Sequence of chain 1.C:
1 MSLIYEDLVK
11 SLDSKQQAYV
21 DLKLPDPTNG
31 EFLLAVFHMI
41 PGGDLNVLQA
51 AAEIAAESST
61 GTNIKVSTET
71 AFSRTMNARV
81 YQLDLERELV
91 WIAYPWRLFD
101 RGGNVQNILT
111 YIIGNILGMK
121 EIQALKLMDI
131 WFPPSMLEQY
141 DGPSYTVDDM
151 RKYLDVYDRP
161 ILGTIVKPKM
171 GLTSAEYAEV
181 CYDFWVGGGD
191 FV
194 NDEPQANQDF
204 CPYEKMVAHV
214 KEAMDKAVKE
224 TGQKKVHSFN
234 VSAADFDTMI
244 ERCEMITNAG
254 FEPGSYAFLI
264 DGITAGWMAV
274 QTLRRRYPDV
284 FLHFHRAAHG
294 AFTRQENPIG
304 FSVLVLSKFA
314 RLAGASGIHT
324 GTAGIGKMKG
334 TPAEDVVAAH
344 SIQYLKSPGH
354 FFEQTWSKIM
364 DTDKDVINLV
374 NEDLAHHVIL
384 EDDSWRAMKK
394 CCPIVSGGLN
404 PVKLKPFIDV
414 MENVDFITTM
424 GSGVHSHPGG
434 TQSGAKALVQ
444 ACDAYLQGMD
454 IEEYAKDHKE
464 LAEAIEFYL

Sequence of chain 1.D:
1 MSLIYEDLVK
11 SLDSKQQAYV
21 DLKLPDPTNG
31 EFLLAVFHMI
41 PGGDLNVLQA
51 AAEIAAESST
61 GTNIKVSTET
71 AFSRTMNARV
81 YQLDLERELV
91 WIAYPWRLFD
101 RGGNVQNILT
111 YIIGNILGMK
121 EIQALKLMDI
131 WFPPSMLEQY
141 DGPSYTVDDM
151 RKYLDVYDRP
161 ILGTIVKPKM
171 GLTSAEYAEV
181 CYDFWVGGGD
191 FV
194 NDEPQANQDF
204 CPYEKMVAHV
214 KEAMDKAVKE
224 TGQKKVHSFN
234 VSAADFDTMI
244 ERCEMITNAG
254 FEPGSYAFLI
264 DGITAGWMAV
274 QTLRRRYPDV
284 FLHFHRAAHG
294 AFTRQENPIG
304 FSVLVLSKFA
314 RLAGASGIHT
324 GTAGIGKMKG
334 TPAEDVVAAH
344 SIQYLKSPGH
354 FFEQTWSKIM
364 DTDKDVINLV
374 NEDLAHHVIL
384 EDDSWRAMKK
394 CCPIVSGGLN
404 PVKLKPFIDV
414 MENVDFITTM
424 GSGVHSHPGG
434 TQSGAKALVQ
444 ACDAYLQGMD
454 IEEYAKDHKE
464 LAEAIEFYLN

A small-molecule ligand and the protein it binds are described below.
Small molecule (SMILES): O=C(O)[C@@](O)(COP(=O)(O)O)[C@H](O)[C@H](O)COP(=O)(O)O

Binding-site contacts:
Ligand atom C5 contacts residue ASN115 of chain 1.C at 3.6 Å.
Ligand atom O7 contacts residue LYS169 of chain 1.D at 2.9 Å (salt-bridge).
Ligand atom O3 contacts residue KCX193 of chain 1.D at 3.0 Å (h-bond).
Ligand atom O2 contacts residue MG1 of chain 1.S at 2.2 Å.
Ligand atom O7 contacts residue ASN115 of chain 1.C at 3.2 Å (h-bond).
Ligand atom O7 contacts residue LYS167 of chain 1.D at 2.9 Å (salt-bridge).
Ligand atom O1P contacts residue LYS330 of chain 1.D at 2.7 Å (salt-bridge).
Ligand atom C2 contacts residue MG1 of chain 1.S at 2.9 Å.
Ligand atom O2 contacts residue ASP195 of chain 1.D at 3.2 Å (salt-bridge).
Ligand atom O1P contacts residue GLY401 of chain 1.D at 3.0 Å (h-bond).
Ligand atom O6P contacts residue ARG289 of chain 1.D at 2.9 Å (salt-bridge).
Ligand atom O3P contacts residue THR62 of chain 1.C at 2.7 Å (h-bond).
Ligand atom C1 contacts residue SER399 of chain 1.D at 3.3 Å.
Ligand atom O3 contacts residue MG1 of chain 1.S at 2.3 Å.
Ligand atom O2 contacts residue LYS167 of chain 1.D at 3.2 Å (salt-bridge).
Ligand atom O4 contacts residue GLY400 of chain 1.D at 3.0 Å (h-bond).
Ligand atom C3 contacts residue MG1 of chain 1.S at 3.1 Å.
Ligand atom C contacts residue MG1 of chain 1.S at 3.0 Å.
Ligand atom O3 contacts residue GLU196 of chain 1.D at 3.0 Å (salt-bridge).
Ligand atom O3P contacts residue LYS167 of chain 1.D at 3.5 Å (salt-bridge).
Ligand atom O6 contacts residue LYS330 of chain 1.D at 3.1 Å (salt-bridge).
Ligand atom O5P contacts residue SER399 of chain 1.D at 3.3 Å (h-bond).
Ligand atom O6P contacts residue HIS322 of chain 1.D at 3.6 Å.
Ligand atom O3P contacts residue SER425 of chain 1.D at 2.9 Å (h-bond).
Ligand atom C contacts residue ASN115 of chain 1.C at 3.3 Å.
Ligand atom O6 contacts residue ASN115 of chain 1.C at 3.4 Å (h-bond).
Ligand atom C contacts residue LYS167 of chain 1.D at 3.4 Å.
Ligand atom O1 contacts residue LYS167 of chain 1.D at 3.2 Å (salt-bridge).
Ligand atom O4P contacts residue ARG289 of chain 1.D at 3.0 Å (salt-bridge).
Ligand atom O1 contacts residue ILE165 of chain 1.D at 3.5 Å.
Ligand atom O3P contacts residue GLY424 of chain 1.D at 3.5 Å.
Ligand atom O7 contacts residue MG1 of chain 1.S at 2.6 Å.
Ligand atom O2P contacts residue GLY424 of chain 1.D at 2.8 Å (h-bond).
Ligand atom O3 contacts residue HIS288 of chain 1.D at 2.8 Å (h-bond).
Ligand atom O3 contacts residue ASN115 of chain 1.C at 2.9 Å (h-bond).
Ligand atom O5P contacts residue HIS322 of chain 1.D at 3.1 Å (h-bond).
Ligand atom O4 contacts residue SER399 of chain 1.D at 3.1 Å (h-bond).
Ligand atom C3 contacts residue KCX193 of chain 1.D at 3.2 Å.
Ligand atom O2 contacts residue KCX193 of chain 1.D at 2.7 Å (h-bond).
Ligand atom O7 contacts residue ASP195 of chain 1.D at 3.4 Å (salt-bridge).